Sequence of chain 5.B:
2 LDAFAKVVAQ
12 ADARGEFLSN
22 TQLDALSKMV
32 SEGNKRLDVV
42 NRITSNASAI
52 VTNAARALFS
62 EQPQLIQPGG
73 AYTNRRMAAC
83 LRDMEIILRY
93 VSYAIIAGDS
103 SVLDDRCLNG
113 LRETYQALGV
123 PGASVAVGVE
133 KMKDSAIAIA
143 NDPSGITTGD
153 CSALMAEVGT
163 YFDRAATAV

Binding-site contacts:
Ligand atom O2D contacts residue PRO72 of chain 3.A at 3.4 Å.
Ligand atom O2D contacts residue ARG57 of chain 5.B at 2.9 Å (salt-bridge).
Ligand atom OC contacts residue GLN73 of chain 3.A at 3.5 Å (h-bond).
Ligand atom CMD contacts residue PRO72 of chain 3.A at 3.4 Å (hydrophobic).
Ligand atom OC contacts residue ALA75 of chain 3.A at 2.9 Å (h-bond).
Ligand atom CAA contacts residue PHE122 of chain 3.A at 3.5 Å (hydrophobic).
Ligand atom C3C contacts residue CYS84 of chain 3.A at 2.9 Å (hydrophobic).
Ligand atom CMA contacts residue ASN76 of chain 5.B at 3.4 Å.
Ligand atom C3B contacts residue TYR90 of chain 3.A at 3.3 Å (hydrophobic).
Ligand atom NB contacts residue ASN76 of chain 5.B at 3.5 Å (h-bond).
Ligand atom CBC contacts residue CYS84 of chain 3.A at 2.9 Å (hydrophobic).
Ligand atom NC contacts residue GLN73 of chain 3.A at 3.0 Å (h-bond).
Ligand atom O1A contacts residue LYS83 of chain 3.A at 2.7 Å (salt-bridge).
Ligand atom C1C contacts residue TRP128 of chain 3.A at 3.2 Å (hydrophobic).
Ligand atom CAB contacts residue TYR110 of chain 3.A at 3.3 Å (hydrophobic).
Ligand atom C1C contacts residue GLN73 of chain 3.A at 3.5 Å.
Ligand atom CMC contacts residue VAL59 of chain 3.A at 3.4 Å (hydrophobic).
Ligand atom OC contacts residue THR66 of chain 3.A at 3.4 Å.
Ligand atom C2B contacts residue ASN76 of chain 5.B at 3.5 Å.
Ligand atom NA contacts residue ARG86 of chain 3.A at 3.0 Å (salt-bridge).
Ligand atom C2C contacts residue CYS84 of chain 3.A at 3.2 Å (hydrophobic).
Ligand atom ND contacts residue ASP87 of chain 3.A at 2.9 Å (salt-bridge).
Ligand atom CAD contacts residue PRO72 of chain 3.A at 3.1 Å (hydrophobic).
Ligand atom C1A contacts residue ARG86 of chain 3.A at 3.2 Å.
Ligand atom OB contacts residue THR75 of chain 5.B at 2.9 Å (h-bond).
Ligand atom CHD contacts residue TYR129 of chain 3.A at 3.2 Å (hydrophobic).
Ligand atom O2A contacts residue ARG86 of chain 3.A at 2.8 Å (salt-bridge).
Ligand atom CBD contacts residue PRO72 of chain 3.A at 3.2 Å (hydrophobic).
Ligand atom C4B contacts residue ASN76 of chain 5.B at 3.2 Å.
Ligand atom CMA contacts residue ILE118 of chain 3.A at 3.5 Å (hydrophobic).
Ligand atom C4C contacts residue CYS84 of chain 3.A at 3.3 Å (hydrophobic).
Ligand atom CMD contacts residue GLN73 of chain 3.A at 3.4 Å.
Ligand atom CAC contacts residue CYS84 of chain 3.A at 2.3 Å (hydrophobic).
Ligand atom NA contacts residue ASP87 of chain 3.A at 2.8 Å (salt-bridge).
Ligand atom C4A contacts residue ARG86 of chain 3.A at 3.5 Å.
Ligand atom CMD contacts residue TYR74 of chain 3.A at 3.4 Å (hydrophobic).
Ligand atom OC contacts residue TYR74 of chain 3.A at 3.2 Å.
Ligand atom CBB contacts residue TYR110 of chain 3.A at 3.4 Å (hydrophobic).
Ligand atom CGD contacts residue PRO72 of chain 3.A at 3.4 Å (hydrophobic).
Ligand atom O2A contacts residue ILE67 of chain 5.B at 3.5 Å.

This small molecule binds to this protein.
Small molecule (SMILES): C=CC1=C(C)/C(=C/c2[nH]c(/C=C3\N=C(/C=C4\NC(=O)C(C)=C4C=C)C(C)=C3CCC(=O)O)c(CCC(=O)O)c2C)NC1=O

Sequence of chain 3.A:
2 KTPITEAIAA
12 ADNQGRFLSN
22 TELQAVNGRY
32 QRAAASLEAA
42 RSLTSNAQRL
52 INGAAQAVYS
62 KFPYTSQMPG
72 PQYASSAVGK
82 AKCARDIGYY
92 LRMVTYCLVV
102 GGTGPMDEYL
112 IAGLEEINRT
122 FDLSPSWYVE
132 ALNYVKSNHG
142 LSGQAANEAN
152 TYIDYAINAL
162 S